Binding-site contacts:
Ligand atom N1 contacts residue TRP148 of chain 1.E at 2.9 Å (h-bond).
Ligand atom C7 contacts residue LEU118 of chain 1.A at 4.2 Å (hydrophobic).
Ligand atom C4 contacts residue TRP54 of chain 1.A at 4.0 Å (hydrophobic).
Ligand atom C8 contacts residue TYR194 of chain 1.E at 3.7 Å (hydrophobic).
Ligand atom N1 contacts residue TYR194 of chain 1.E at 3.8 Å.
Ligand atom C10 contacts residue LEU118 of chain 1.A at 4.1 Å (hydrophobic).
Ligand atom C2 contacts residue TYR194 of chain 1.E at 3.9 Å (hydrophobic).
Ligand atom C9 contacts residue LEU118 of chain 1.A at 4.0 Å (hydrophobic).
Ligand atom C1 contacts residue TRP148 of chain 1.E at 3.7 Å (hydrophobic).
Ligand atom C5 contacts residue TRP148 of chain 1.E at 4.1 Å (hydrophobic).
Ligand atom C3 contacts residue TYR194 of chain 1.E at 3.7 Å (hydrophobic).
Ligand atom C9 contacts residue CYS190 of chain 1.E at 4.3 Å (hydrophobic).
Ligand atom C4 contacts residue TYR187 of chain 1.E at 3.5 Å (hydrophobic).
Ligand atom C6 contacts residue TRP148 of chain 1.E at 3.3 Å (hydrophobic).
Ligand atom C3 contacts residue TRP148 of chain 1.E at 4.1 Å (hydrophobic).
Ligand atom C8 contacts residue LEU118 of chain 1.A at 4.1 Å (hydrophobic).
Ligand atom C3 contacts residue TYR92 of chain 1.E at 3.9 Å (hydrophobic).
Ligand atom C8 contacts residue CYS189 of chain 1.E at 4.1 Å (hydrophobic).
Ligand atom C7 contacts residue TRP148 of chain 1.E at 3.3 Å (hydrophobic).
Ligand atom C9 contacts residue LEU108 of chain 1.A at 4.3 Å (hydrophobic).
Ligand atom CL contacts residue ASN106 of chain 1.A at 3.8 Å.
Ligand atom C8 contacts residue CYS190 of chain 1.E at 3.8 Å (hydrophobic).
Ligand atom C11 contacts residue TRP148 of chain 1.E at 3.2 Å (hydrophobic).
Ligand atom C2 contacts residue CYS189 of chain 1.E at 3.7 Å (hydrophobic).
Ligand atom C5 contacts residue TYR92 of chain 1.E at 3.9 Å (hydrophobic).
Ligand atom C2 contacts residue TRP148 of chain 1.E at 4.1 Å (hydrophobic).
Ligand atom N1 contacts residue TYR92 of chain 1.E at 3.3 Å (h-bond).
Ligand atom CL contacts residue LEU108 of chain 1.A at 3.4 Å.
Ligand atom CL contacts residue GLN116 of chain 1.A at 3.0 Å.
Ligand atom C3 contacts residue TYR187 of chain 1.E at 4.1 Å (hydrophobic).
Ligand atom CL contacts residue TYR117 of chain 1.A at 4.3 Å.
Ligand atom N1 contacts residue SER147 of chain 1.E at 4.2 Å.
Ligand atom C10 contacts residue TRP148 of chain 1.E at 4.3 Å (hydrophobic).
Ligand atom C5 contacts residue TRP54 of chain 1.A at 3.2 Å (hydrophobic).
Ligand atom N2 contacts residue LEU118 of chain 1.A at 3.9 Å.
Ligand atom C4 contacts residue TYR92 of chain 1.E at 3.8 Å (hydrophobic).
Ligand atom C8 contacts residue TRP148 of chain 1.E at 3.9 Å (hydrophobic).
Ligand atom C11 contacts residue LEU118 of chain 1.A at 3.8 Å (hydrophobic).
Ligand atom N2 contacts residue TRP148 of chain 1.E at 3.4 Å.
Ligand atom C9 contacts residue TYR194 of chain 1.E at 4.0 Å (hydrophobic).

A small-molecule ligand and the protein it binds are described below.
Small molecule (SMILES): Clc1ccc([C@H]2C[C@@H]3CC[C@H]2N3)cn1

Sequence of chain 1.E:
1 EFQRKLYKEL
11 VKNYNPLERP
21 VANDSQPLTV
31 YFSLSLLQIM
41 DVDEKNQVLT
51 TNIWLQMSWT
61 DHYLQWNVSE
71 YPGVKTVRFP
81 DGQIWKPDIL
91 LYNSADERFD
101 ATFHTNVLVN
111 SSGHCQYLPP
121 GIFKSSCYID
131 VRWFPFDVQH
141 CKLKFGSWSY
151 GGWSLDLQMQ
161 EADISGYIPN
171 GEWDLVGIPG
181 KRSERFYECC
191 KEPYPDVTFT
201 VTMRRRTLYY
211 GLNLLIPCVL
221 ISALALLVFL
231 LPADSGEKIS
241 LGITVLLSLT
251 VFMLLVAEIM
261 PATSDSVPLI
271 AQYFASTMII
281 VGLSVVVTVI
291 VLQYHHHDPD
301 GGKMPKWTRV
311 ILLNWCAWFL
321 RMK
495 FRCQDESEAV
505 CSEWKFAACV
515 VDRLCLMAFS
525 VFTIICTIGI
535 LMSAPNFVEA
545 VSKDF

Sequence of chain 1.A:
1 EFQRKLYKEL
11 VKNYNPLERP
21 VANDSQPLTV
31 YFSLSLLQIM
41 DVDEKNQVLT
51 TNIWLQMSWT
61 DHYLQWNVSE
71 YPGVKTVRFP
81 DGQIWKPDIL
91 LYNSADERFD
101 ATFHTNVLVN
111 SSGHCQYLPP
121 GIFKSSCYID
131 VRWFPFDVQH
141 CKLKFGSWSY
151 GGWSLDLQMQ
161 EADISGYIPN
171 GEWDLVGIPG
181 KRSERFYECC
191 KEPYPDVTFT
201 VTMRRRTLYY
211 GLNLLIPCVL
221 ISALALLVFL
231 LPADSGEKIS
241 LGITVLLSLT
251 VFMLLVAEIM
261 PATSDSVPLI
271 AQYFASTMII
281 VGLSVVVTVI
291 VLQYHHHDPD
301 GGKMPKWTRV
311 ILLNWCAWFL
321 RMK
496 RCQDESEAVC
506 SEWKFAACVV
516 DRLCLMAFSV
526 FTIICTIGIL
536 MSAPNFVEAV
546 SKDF